Sequence of chain 1.B:
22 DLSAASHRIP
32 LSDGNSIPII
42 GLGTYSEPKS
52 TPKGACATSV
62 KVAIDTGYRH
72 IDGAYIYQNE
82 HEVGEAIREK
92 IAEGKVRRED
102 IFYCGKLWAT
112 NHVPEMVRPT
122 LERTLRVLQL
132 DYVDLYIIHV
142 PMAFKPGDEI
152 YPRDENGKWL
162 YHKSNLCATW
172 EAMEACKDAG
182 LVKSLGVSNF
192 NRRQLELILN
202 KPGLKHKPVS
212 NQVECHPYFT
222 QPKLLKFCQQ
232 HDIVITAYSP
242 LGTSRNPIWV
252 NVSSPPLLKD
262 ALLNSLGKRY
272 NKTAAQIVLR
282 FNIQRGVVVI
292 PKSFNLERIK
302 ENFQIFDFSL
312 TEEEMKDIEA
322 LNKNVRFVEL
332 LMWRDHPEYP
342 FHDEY

Binding-site contacts:
Ligand atom C12 contacts residue TRP334 of chain 1.B at 4.0 Å (hydrophobic).
Ligand atom C1 contacts residue TRP109 of chain 1.B at 4.2 Å (hydrophobic).
Ligand atom C4 contacts residue TYR46 of chain 1.B at 4.4 Å (hydrophobic).
Ligand atom C14 contacts residue TRP250 of chain 1.B at 4.5 Å (hydrophobic).
Ligand atom C11 contacts residue TRP334 of chain 1.B at 3.8 Å (hydrophobic).
Ligand atom C18 contacts residue TRP250 of chain 1.B at 3.1 Å (hydrophobic).
Ligand atom C2 contacts residue TRP109 of chain 1.B at 4.3 Å (hydrophobic).
Ligand atom C9 contacts residue TYR152 of chain 1.B at 3.6 Å (hydrophobic).
Ligand atom C13 contacts residue MET333 of chain 1.B at 4.4 Å (hydrophobic).
Ligand atom C16 contacts residue ILE249 of chain 1.B at 4.3 Å (hydrophobic).
Ligand atom C7 contacts residue TRP250 of chain 1.B at 4.1 Å (hydrophobic).
Ligand atom C14 contacts residue TYR152 of chain 1.B at 4.0 Å (hydrophobic).
Ligand atom C17 contacts residue TYR152 of chain 1.B at 4.5 Å (hydrophobic).
Ligand atom C8 contacts residue TYR152 of chain 1.B at 4.2 Å (hydrophobic).
Ligand atom C6 contacts residue TRP250 of chain 1.B at 3.8 Å (hydrophobic).
Ligand atom O1 contacts residue HIS140 of chain 1.B at 2.8 Å (h-bond).
Ligand atom C2 contacts residue HIS140 of chain 1.B at 3.3 Å.
Ligand atom C3 contacts residue HIS140 of chain 1.B at 3.4 Å.
Ligand atom O1 contacts residue NAP1 of chain 1.F at 3.2 Å.
Ligand atom C2 contacts residue NAP1 of chain 1.F at 3.9 Å.
Ligand atom C12 contacts residue MET333 of chain 1.B at 3.8 Å (hydrophobic).
Ligand atom C6 contacts residue TYR46 of chain 1.B at 3.8 Å (hydrophobic).
Ligand atom C11 contacts residue MET333 of chain 1.B at 3.9 Å (hydrophobic).
Ligand atom C3 contacts residue NAP1 of chain 1.F at 3.8 Å.
Ligand atom C15 contacts residue TRP250 of chain 1.B at 4.0 Å (hydrophobic).
Ligand atom C13 contacts residue TRP250 of chain 1.B at 4.4 Å (hydrophobic).
Ligand atom C12 contacts residue TYR152 of chain 1.B at 3.8 Å (hydrophobic).
Ligand atom C19 contacts residue LEU331 of chain 1.B at 3.8 Å (hydrophobic).
Ligand atom O1 contacts residue TYR78 of chain 1.B at 2.7 Å (h-bond).
Ligand atom C3 contacts residue TYR78 of chain 1.B at 3.8 Å (hydrophobic).
Ligand atom C19 contacts residue TRP250 of chain 1.B at 3.7 Å (hydrophobic).
Ligand atom C11 contacts residue TYR152 of chain 1.B at 4.1 Å (hydrophobic).
Ligand atom C4 contacts residue NAP1 of chain 1.F at 4.2 Å.
Ligand atom C4 contacts residue TYR78 of chain 1.B at 4.0 Å (hydrophobic).
Ligand atom O2 contacts residue TYR152 of chain 1.B at 4.4 Å.
Ligand atom C7 contacts residue TYR46 of chain 1.B at 3.5 Å (hydrophobic).
Ligand atom C13 contacts residue TYR152 of chain 1.B at 4.5 Å (hydrophobic).
Ligand atom C1 contacts residue TYR152 of chain 1.B at 4.3 Å (hydrophobic).
Ligand atom C8 contacts residue TRP250 of chain 1.B at 4.1 Å (hydrophobic).
Ligand atom C18 contacts residue MET333 of chain 1.B at 3.7 Å (hydrophobic).

A protein and the small-molecule ligand that binds it are described below.
Small molecule (SMILES): C[C@]12CCC(=O)C=C1CC[C@@H]1[C@@H]2CC[C@]2(C)C(=O)CC[C@@H]12